Binding-site contacts:
Ligand atom C5 contacts residue ASN239 of chain 1.A at 3.7 Å.
Ligand atom C2 contacts residue ASN239 of chain 1.A at 2.5 Å.
Ligand atom C7 contacts residue ASN239 of chain 1.A at 3.4 Å.
Ligand atom O7 contacts residue ASN239 of chain 1.A at 3.6 Å (h-bond).
Ligand atom C8 contacts residue ILE189 of chain 1.A at 4.2 Å (hydrophobic).
Ligand atom C1 contacts residue ASN239 of chain 1.A at 1.4 Å.
Ligand atom N2 contacts residue ASN239 of chain 1.A at 2.9 Å (h-bond).
Ligand atom O7 contacts residue ILE189 of chain 1.A at 4.5 Å.
Ligand atom C3 contacts residue ASN239 of chain 1.A at 3.8 Å.
Ligand atom C4 contacts residue ASN239 of chain 1.A at 4.2 Å.
Ligand atom C8 contacts residue ARG238 of chain 1.A at 3.7 Å.
Ligand atom O5 contacts residue ASN239 of chain 1.A at 2.4 Å (h-bond).

Sequence of chain 1.A:
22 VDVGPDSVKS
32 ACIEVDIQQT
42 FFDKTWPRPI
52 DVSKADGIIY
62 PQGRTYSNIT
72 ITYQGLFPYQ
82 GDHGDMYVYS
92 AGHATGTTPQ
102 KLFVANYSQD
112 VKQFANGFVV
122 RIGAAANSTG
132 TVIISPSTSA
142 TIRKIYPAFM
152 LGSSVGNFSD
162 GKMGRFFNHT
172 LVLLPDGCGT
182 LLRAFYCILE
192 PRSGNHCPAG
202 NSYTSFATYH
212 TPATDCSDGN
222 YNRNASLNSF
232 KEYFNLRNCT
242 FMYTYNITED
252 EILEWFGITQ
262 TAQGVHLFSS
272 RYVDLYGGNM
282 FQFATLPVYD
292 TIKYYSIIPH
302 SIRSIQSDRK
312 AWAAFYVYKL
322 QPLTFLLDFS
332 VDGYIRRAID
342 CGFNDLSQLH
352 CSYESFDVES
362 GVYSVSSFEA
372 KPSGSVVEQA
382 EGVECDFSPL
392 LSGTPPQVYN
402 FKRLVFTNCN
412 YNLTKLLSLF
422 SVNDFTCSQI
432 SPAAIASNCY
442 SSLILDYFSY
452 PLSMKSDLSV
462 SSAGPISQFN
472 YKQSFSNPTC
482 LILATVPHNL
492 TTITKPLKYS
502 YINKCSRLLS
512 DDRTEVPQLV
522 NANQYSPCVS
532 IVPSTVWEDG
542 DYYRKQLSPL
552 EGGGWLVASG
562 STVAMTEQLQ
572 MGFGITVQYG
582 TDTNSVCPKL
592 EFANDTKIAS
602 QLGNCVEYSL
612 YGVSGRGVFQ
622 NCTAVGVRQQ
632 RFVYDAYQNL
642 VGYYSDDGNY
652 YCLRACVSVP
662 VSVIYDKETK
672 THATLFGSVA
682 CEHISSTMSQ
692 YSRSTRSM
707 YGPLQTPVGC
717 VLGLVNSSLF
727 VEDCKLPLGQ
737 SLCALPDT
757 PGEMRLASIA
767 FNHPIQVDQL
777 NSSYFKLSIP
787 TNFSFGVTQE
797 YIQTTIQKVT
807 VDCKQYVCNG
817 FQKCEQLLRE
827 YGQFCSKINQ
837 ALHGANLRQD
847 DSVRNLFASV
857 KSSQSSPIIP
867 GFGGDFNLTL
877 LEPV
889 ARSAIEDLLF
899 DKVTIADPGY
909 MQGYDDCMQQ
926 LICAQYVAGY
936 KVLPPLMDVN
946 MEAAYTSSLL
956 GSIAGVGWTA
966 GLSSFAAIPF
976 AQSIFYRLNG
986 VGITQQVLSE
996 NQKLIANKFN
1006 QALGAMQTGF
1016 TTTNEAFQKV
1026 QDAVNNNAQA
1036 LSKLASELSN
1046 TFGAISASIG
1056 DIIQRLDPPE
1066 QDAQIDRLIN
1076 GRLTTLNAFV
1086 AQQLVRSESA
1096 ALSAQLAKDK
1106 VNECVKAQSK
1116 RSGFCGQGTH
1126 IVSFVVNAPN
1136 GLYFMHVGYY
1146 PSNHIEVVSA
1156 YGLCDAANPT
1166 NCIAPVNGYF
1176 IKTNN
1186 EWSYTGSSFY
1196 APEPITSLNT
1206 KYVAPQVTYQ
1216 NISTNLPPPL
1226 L

This small molecule binds to this protein.
Small molecule (SMILES): CC(=O)N[C@@H]1[C@@H](O)[C@H](O)[C@@H](CO)O[C@H]1O